Binding-site contacts:
Ligand atom CA contacts residue LYS60 of chain 1.A at 4.2 Å.
Ligand atom CA contacts residue PHE226 of chain 1.A at 3.9 Å (hydrophobic).
Ligand atom O contacts residue LYS60 of chain 1.A at 4.0 Å.
Ligand atom CB contacts residue PHE226 of chain 1.A at 4.0 Å (hydrophobic).
Ligand atom ND1 contacts residue ARG78 of chain 1.A at 4.2 Å.
Ligand atom CD1 contacts residue VAL56 of chain 1.A at 4.0 Å (hydrophobic).
Ligand atom N contacts residue GLU229 of chain 1.A at 3.8 Å.
Ligand atom CA contacts residue GLU229 of chain 1.A at 4.0 Å.
Ligand atom CA contacts residue GLU229 of chain 1.A at 3.1 Å.
Ligand atom N contacts residue LYS60 of chain 1.A at 4.2 Å.
Ligand atom CB contacts residue GLU229 of chain 1.A at 3.9 Å.
Ligand atom CE1 contacts residue VAL74 of chain 1.A at 4.0 Å (hydrophobic).
Ligand atom CD2 contacts residue MET230 of chain 1.A at 3.7 Å (hydrophobic).
Ligand atom CD2 contacts residue ARG78 of chain 1.A at 4.2 Å.
Ligand atom CD1 contacts residue PHE53 of chain 1.A at 4.0 Å (hydrophobic).
Ligand atom ND1 contacts residue GLU229 of chain 1.A at 4.3 Å.
Ligand atom CB contacts residue VAL56 of chain 1.A at 3.8 Å (hydrophobic).
Ligand atom C contacts residue GLU229 of chain 1.A at 3.7 Å.
Ligand atom CD2 contacts residue VAL74 of chain 1.A at 3.6 Å (hydrophobic).
Ligand atom CE1 contacts residue ARG78 of chain 1.A at 3.1 Å.
Ligand atom CG contacts residue GLN73 of chain 1.A at 4.2 Å.
Ligand atom CG1 contacts residue GLU229 of chain 1.A at 3.1 Å.
Ligand atom CD1 contacts residue PHE226 of chain 1.A at 3.6 Å (hydrophobic).
Ligand atom N contacts residue PHE226 of chain 1.A at 3.8 Å.
Ligand atom CD2 contacts residue VAL56 of chain 1.A at 4.1 Å (hydrophobic).
Ligand atom CD2 contacts residue GLN73 of chain 1.A at 3.7 Å.
Ligand atom CD1 contacts residue LEU70 of chain 1.A at 3.9 Å (hydrophobic).
Ligand atom CD2 contacts residue VAL74 of chain 1.A at 4.1 Å (hydrophobic).
Ligand atom CG contacts residue VAL74 of chain 1.A at 4.1 Å (hydrophobic).
Ligand atom CD1 contacts residue VAL74 of chain 1.A at 4.1 Å (hydrophobic).
Ligand atom O contacts residue VAL56 of chain 1.A at 4.3 Å.
Ligand atom N contacts residue GLU229 of chain 1.A at 3.0 Å (salt-bridge).
Ligand atom CB contacts residue GLU229 of chain 1.A at 3.9 Å.
Ligand atom NE2 contacts residue ARG78 of chain 1.A at 3.8 Å.
Ligand atom CD1 contacts residue GLN73 of chain 1.A at 3.9 Å.
Ligand atom CD2 contacts residue LYS60 of chain 1.A at 3.7 Å.
Ligand atom C contacts residue PHE226 of chain 1.A at 4.2 Å (hydrophobic).
Ligand atom CB contacts residue LEU70 of chain 1.A at 3.6 Å (hydrophobic).
Ligand atom NE2 contacts residue VAL74 of chain 1.A at 3.7 Å.
Ligand atom CD1 contacts residue GLU229 of chain 1.A at 3.8 Å.

Sequence of chain 1.A:
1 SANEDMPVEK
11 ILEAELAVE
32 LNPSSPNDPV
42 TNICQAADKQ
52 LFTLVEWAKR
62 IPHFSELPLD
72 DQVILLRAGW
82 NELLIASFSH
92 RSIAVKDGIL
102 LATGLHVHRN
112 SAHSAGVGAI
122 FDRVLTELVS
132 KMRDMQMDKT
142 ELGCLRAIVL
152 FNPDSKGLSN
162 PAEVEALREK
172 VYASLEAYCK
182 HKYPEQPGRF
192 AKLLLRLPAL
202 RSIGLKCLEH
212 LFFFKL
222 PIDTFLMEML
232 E

This small molecule binds to this protein.
Small molecule (SMILES): CC[C@H](C)[C@H](N)C(=O)N[C@@H](CC(C)C)C(=O)N[C@@H](CC1=NC=NC1)C(=O)N[C@@H](C)C(=O)N[C@@H](CC(C)C)C(=O)N[C@@H](CC(C)C)C(=O)N[C@H](C=O)CCC(N)=O